Sequence of chain 1.D:
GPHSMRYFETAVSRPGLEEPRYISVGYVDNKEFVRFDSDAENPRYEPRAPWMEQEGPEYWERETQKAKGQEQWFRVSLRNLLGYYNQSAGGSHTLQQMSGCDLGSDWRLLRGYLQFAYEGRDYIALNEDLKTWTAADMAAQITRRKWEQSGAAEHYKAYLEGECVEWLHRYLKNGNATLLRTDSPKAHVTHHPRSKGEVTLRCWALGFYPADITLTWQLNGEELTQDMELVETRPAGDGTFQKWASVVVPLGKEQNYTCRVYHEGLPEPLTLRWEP

The protein below binds the small molecule below.
Small molecule (SMILES): CC(C)C[C@H](NC(=O)[C@H](CC1=c2ccccc2=NC1)NC(=O)[C@H](CC(=O)O)NC(=O)[C@H](CCC(N)=O)NC(=O)[C@H](CC(N)=O)NC(=O)[C@H](CCCN=C(N)N)NC(=O)[C@H](CO)NC(=O)CNC(=O)[C@@H](N)CCC(=O)O)C(=O)O

Binding-site contacts:
Ligand atom N contacts residue TYR156 of chain 1.D at 3.2 Å (h-bond).
Ligand atom CG contacts residue GLU63 of chain 1.D at 3.4 Å.
Ligand atom O contacts residue TYR7 of chain 1.D at 3.4 Å.
Ligand atom O contacts residue TYR159 of chain 1.D at 2.9 Å (h-bond).
Ligand atom N contacts residue TYR7 of chain 1.D at 3.4 Å.
Ligand atom N contacts residue TYR7 of chain 1.D at 2.8 Å (h-bond).
Ligand atom CG contacts residue LYS66 of chain 1.D at 2.9 Å.
Ligand atom O contacts residue LYS66 of chain 1.D at 3.1 Å.
Ligand atom NE2 contacts residue SER150 of chain 1.D at 2.7 Å (h-bond).
Ligand atom O contacts residue TRP147 of chain 1.D at 2.7 Å (h-bond).
Ligand atom CA contacts residue TYR156 of chain 1.D at 3.4 Å (hydrophobic).
Ligand atom OXT contacts residue LYS146 of chain 1.D at 2.8 Å (salt-bridge).
Ligand atom OD1 contacts residue GLN97 of chain 1.D at 3.1 Å (h-bond).
Ligand atom OE1 contacts residue LYS66 of chain 1.D at 3.4 Å (salt-bridge).
Ligand atom N contacts residue SER77 of chain 1.D at 3.3 Å (h-bond).
Ligand atom N contacts residue GLU63 of chain 1.D at 2.9 Å (salt-bridge).
Ligand atom ND2 contacts residue GLN97 of chain 1.D at 2.9 Å (h-bond).
Ligand atom OE2 contacts residue TRP167 of chain 1.D at 2.7 Å (h-bond).
Ligand atom O contacts residue TRP73 of chain 1.D at 3.1 Å (h-bond).
Ligand atom O contacts residue HIS155 of chain 1.D at 2.6 Å (h-bond).
Ligand atom C contacts residue TYR84 of chain 1.D at 3.2 Å (hydrophobic).
Ligand atom OXT contacts residue TYR84 of chain 1.D at 2.9 Å (h-bond).
Ligand atom C contacts residue TYR7 of chain 1.D at 3.3 Å (hydrophobic).
Ligand atom O contacts residue THR143 of chain 1.D at 2.8 Å (h-bond).
Ligand atom O contacts residue TYR84 of chain 1.D at 2.8 Å (h-bond).
Ligand atom N contacts residue TYR171 of chain 1.D at 2.7 Å (h-bond).
Ligand atom CD contacts residue TRP167 of chain 1.D at 3.3 Å (hydrophobic).
Ligand atom CA contacts residue TYR7 of chain 1.D at 3.1 Å (hydrophobic).
Ligand atom N contacts residue GLN70 of chain 1.D at 2.9 Å (h-bond).
Ligand atom CD2 contacts residue TRP147 of chain 1.D at 3.3 Å (hydrophobic).
Ligand atom OXT contacts residue ASN80 of chain 1.D at 3.2 Å (h-bond).
Ligand atom O contacts residue TRP147 of chain 1.D at 3.4 Å (h-bond).
Ligand atom O contacts residue TRP73 of chain 1.D at 3.1 Å (h-bond).
Ligand atom CB contacts residue TRP73 of chain 1.D at 3.3 Å (hydrophobic).
Ligand atom CB contacts residue TYR159 of chain 1.D at 3.4 Å (hydrophobic).
Ligand atom OD1 contacts residue LYS146 of chain 1.D at 3.3 Å.
Ligand atom OD1 contacts residue GLN70 of chain 1.D at 3.2 Å (h-bond).
Ligand atom CD contacts residue LYS66 of chain 1.D at 3.1 Å.
Ligand atom ND2 contacts residue TRP73 of chain 1.D at 3.3 Å.
Ligand atom CG contacts residue GLN70 of chain 1.D at 3.3 Å.